Sequence of chain 1.D:
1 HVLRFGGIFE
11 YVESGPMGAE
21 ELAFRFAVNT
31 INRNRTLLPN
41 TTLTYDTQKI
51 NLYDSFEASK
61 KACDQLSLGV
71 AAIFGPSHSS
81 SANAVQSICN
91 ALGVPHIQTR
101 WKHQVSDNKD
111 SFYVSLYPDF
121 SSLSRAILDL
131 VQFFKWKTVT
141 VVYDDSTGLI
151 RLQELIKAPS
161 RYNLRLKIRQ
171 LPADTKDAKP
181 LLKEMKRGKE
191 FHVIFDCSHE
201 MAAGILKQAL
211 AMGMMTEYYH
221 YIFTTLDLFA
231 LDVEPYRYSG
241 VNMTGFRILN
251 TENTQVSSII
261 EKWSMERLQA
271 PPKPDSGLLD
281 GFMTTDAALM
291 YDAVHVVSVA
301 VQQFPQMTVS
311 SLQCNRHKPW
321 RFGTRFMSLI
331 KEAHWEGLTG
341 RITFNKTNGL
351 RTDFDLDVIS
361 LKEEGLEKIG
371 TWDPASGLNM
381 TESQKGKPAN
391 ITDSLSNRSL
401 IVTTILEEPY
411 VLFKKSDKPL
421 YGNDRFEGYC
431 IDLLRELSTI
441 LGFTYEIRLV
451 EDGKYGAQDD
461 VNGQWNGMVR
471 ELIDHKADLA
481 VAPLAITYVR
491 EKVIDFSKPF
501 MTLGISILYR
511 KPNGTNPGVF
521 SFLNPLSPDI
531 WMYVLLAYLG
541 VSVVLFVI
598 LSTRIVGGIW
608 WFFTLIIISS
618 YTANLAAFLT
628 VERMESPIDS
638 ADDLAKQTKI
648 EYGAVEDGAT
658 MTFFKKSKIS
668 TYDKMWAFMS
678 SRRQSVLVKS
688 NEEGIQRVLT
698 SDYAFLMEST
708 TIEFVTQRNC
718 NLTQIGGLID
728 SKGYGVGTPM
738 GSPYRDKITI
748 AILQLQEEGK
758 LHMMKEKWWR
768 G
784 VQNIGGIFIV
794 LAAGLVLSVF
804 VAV

Binding-site contacts:
Ligand atom O contacts residue ALA656 of chain 1.D at 4.1 Å.
Ligand atom CAI contacts residue ASP654 of chain 1.D at 4.2 Å.
Ligand atom C contacts residue LEU484 of chain 1.D at 3.7 Å (hydrophobic).
Ligand atom C contacts residue PRO483 of chain 1.D at 3.6 Å (hydrophobic).
Ligand atom CAK contacts residue TYR455 of chain 1.D at 4.1 Å (hydrophobic).
Ligand atom CAQ contacts residue ALA457 of chain 1.D at 4.1 Å (hydrophobic).
Ligand atom OXT contacts residue LEU484 of chain 1.D at 3.6 Å.
Ligand atom OAD contacts residue ASP654 of chain 1.D at 3.0 Å (salt-bridge).
Ligand atom OAG contacts residue ALA457 of chain 1.D at 3.4 Å.
Ligand atom O contacts residue PRO483 of chain 1.D at 4.3 Å.
Ligand atom OE2 contacts residue GLU653 of chain 1.D at 3.7 Å.
Ligand atom CAT contacts residue TYR455 of chain 1.D at 3.9 Å (hydrophobic).
Ligand atom OAD contacts residue ALA457 of chain 1.D at 4.1 Å.
Ligand atom OXT contacts residue PRO483 of chain 1.D at 3.0 Å (h-bond).
Ligand atom CAS contacts residue GLU653 of chain 1.D at 4.3 Å.
Ligand atom OAG contacts residue GLY456 of chain 1.D at 3.0 Å (h-bond).
Ligand atom O contacts residue LEU484 of chain 1.D at 3.5 Å.
Ligand atom CG contacts residue ALA656 of chain 1.D at 4.1 Å (hydrophobic).
Ligand atom CAK contacts residue ASP654 of chain 1.D at 3.9 Å.
Ligand atom CAI contacts residue TYR455 of chain 1.D at 3.5 Å (hydrophobic).
Ligand atom O contacts residue ALA485 of chain 1.D at 2.9 Å (h-bond).
Ligand atom CAJ contacts residue GLU653 of chain 1.D at 3.6 Å.
Ligand atom C contacts residue ALA485 of chain 1.D at 3.2 Å (hydrophobic).
Ligand atom OE1 contacts residue THR657 of chain 1.D at 4.2 Å.
Ligand atom OAG contacts residue ARG490 of chain 1.D at 4.1 Å.
Ligand atom CAA contacts residue GLU653 of chain 1.D at 3.4 Å.
Ligand atom OXT contacts residue ALA485 of chain 1.D at 3.0 Å (h-bond).
Ligand atom CAS contacts residue ASP654 of chain 1.D at 3.5 Å.
Ligand atom CAK contacts residue ARG490 of chain 1.D at 4.1 Å.
Ligand atom CAJ contacts residue TYR455 of chain 1.D at 4.3 Å (hydrophobic).
Ligand atom CAQ contacts residue ASP654 of chain 1.D at 3.5 Å.
Ligand atom CAP contacts residue GLU653 of chain 1.D at 4.0 Å.
Ligand atom OE2 contacts residue ASP654 of chain 1.D at 4.0 Å.
Ligand atom OAD contacts residue GLY655 of chain 1.D at 4.1 Å.
Ligand atom CAB contacts residue LYS454 of chain 1.D at 3.8 Å.
Ligand atom CAA contacts residue ASN688 of chain 1.D at 4.2 Å.
Ligand atom OE2 contacts residue VAL652 of chain 1.D at 4.2 Å.
Ligand atom N contacts residue PRO483 of chain 1.D at 3.8 Å.
Ligand atom CAQ contacts residue GLY456 of chain 1.D at 4.2 Å.
Ligand atom CAB contacts residue GLU653 of chain 1.D at 4.1 Å.

The protein below binds the small molecule below.
Small molecule (SMILES): C/C(=C/C=C/[C@@H](C)C(=O)O)[C@H]1CN[C@H](C(=O)O)[C@H]1CC(=O)O